Sequence of chain 2.D:
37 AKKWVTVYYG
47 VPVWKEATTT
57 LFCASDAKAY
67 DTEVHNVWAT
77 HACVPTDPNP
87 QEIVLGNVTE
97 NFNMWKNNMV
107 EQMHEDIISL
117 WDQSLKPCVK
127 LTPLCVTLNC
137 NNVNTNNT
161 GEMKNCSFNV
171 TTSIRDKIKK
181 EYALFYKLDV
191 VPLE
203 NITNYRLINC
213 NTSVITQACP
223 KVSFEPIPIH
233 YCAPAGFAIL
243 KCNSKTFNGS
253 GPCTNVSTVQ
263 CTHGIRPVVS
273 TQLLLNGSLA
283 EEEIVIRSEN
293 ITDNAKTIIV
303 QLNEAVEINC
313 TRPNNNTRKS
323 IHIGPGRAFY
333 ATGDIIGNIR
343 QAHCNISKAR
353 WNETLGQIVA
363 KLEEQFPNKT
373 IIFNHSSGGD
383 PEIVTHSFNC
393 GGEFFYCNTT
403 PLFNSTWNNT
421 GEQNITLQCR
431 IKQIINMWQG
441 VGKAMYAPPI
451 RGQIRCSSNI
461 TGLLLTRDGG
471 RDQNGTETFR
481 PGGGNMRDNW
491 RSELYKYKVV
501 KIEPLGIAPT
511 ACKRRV

Binding-site contacts:
Ligand atom O7 contacts residue ASN245 of chain 2.D at 3.2 Å.
Ligand atom O3 contacts residue VAL90 of chain 2.D at 3.6 Å.
Ligand atom C3 contacts residue VAL90 of chain 2.D at 4.5 Å (hydrophobic).
Ligand atom C8 contacts residue ASN245 of chain 2.D at 2.9 Å.
Ligand atom C5 contacts residue ASN257 of chain 2.D at 3.6 Å.
Ligand atom C8 contacts residue LYS243 of chain 2.D at 3.1 Å.
Ligand atom N2 contacts residue ASN245 of chain 2.D at 3.0 Å.
Ligand atom C2 contacts residue VAL90 of chain 2.D at 4.4 Å (hydrophobic).
Ligand atom C8 contacts residue VAL258 of chain 2.D at 4.1 Å (hydrophobic).
Ligand atom O5 contacts residue ASN257 of chain 2.D at 2.5 Å (h-bond).
Ligand atom C8 contacts residue CYS244 of chain 2.D at 4.0 Å (hydrophobic).
Ligand atom C2 contacts residue ASN257 of chain 2.D at 2.6 Å.
Ligand atom C7 contacts residue ASN245 of chain 2.D at 2.9 Å.
Ligand atom O6 contacts residue GLU88 of chain 2.D at 3.5 Å (salt-bridge).
Ligand atom N2 contacts residue ASN257 of chain 2.D at 2.7 Å (h-bond).
Ligand atom O7 contacts residue SER259 of chain 2.D at 3.4 Å.
Ligand atom C1 contacts residue ASN257 of chain 2.D at 1.5 Å.
Ligand atom C1 contacts residue ASN245 of chain 2.D at 3.7 Å.
Ligand atom O7 contacts residue VAL90 of chain 2.D at 3.6 Å.
Ligand atom C7 contacts residue SER259 of chain 2.D at 3.5 Å.
Ligand atom C2 contacts residue ASN245 of chain 2.D at 4.1 Å.
Ligand atom O3 contacts residue ASN245 of chain 2.D at 4.2 Å.
Ligand atom O7 contacts residue LYS243 of chain 2.D at 4.4 Å.
Ligand atom C3 contacts residue ASN245 of chain 2.D at 4.0 Å.
Ligand atom C8 contacts residue ASN257 of chain 2.D at 2.9 Å.
Ligand atom C8 contacts residue SER259 of chain 2.D at 3.0 Å.
Ligand atom C4 contacts residue ASN257 of chain 2.D at 4.3 Å.
Ligand atom C7 contacts residue ASN257 of chain 2.D at 3.6 Å.
Ligand atom C7 contacts residue VAL90 of chain 2.D at 4.2 Å (hydrophobic).
Ligand atom C3 contacts residue ASN257 of chain 2.D at 3.8 Å.

A protein and the small-molecule ligand that binds it are described below.
Small molecule (SMILES): CC(=O)N[C@H]1[C@H](O[C@H]2[C@H](O)[C@@H](NC(C)=O)CO[C@@H]2CO)O[C@H](CO)[C@@H](O)[C@@H]1O